The small molecule below binds the protein below.
Small molecule (SMILES): CC(=O)N[C@@H]1[C@@H](O)[C@H](O)[C@@H](CO)O[C@H]1O

Binding-site contacts:
Ligand atom C2 contacts residue ASN1070 of chain 1.C at 2.5 Å.
Ligand atom O5 contacts residue ASN1070 of chain 1.C at 2.4 Å (h-bond).
Ligand atom O5 contacts residue GLU1068 of chain 1.C at 4.4 Å.
Ligand atom C6 contacts residue GLU1068 of chain 1.C at 4.3 Å.
Ligand atom N2 contacts residue ASN1070 of chain 1.C at 3.0 Å (h-bond).
Ligand atom O7 contacts residue ASN1070 of chain 1.C at 3.9 Å.
Ligand atom C3 contacts residue ALA702 of chain 1.C at 4.4 Å (hydrophobic).
Ligand atom O6 contacts residue ASN1070 of chain 1.C at 3.9 Å.
Ligand atom N2 contacts residue ALA702 of chain 1.C at 4.1 Å.
Ligand atom C1 contacts residue ASN1070 of chain 1.C at 1.4 Å.
Ligand atom C4 contacts residue ASN1070 of chain 1.C at 4.2 Å.
Ligand atom C2 contacts residue ALA702 of chain 1.C at 4.4 Å (hydrophobic).
Ligand atom O3 contacts residue ALA702 of chain 1.C at 3.2 Å.
Ligand atom C5 contacts residue ASN1070 of chain 1.C at 3.7 Å.
Ligand atom O6 contacts residue GLU1068 of chain 1.C at 3.1 Å (salt-bridge).
Ligand atom C7 contacts residue ASN1070 of chain 1.C at 3.6 Å.
Ligand atom C3 contacts residue ASN1070 of chain 1.C at 3.8 Å.
Ligand atom C6 contacts residue ASN1070 of chain 1.C at 4.4 Å.

Sequence of chain 1.C:
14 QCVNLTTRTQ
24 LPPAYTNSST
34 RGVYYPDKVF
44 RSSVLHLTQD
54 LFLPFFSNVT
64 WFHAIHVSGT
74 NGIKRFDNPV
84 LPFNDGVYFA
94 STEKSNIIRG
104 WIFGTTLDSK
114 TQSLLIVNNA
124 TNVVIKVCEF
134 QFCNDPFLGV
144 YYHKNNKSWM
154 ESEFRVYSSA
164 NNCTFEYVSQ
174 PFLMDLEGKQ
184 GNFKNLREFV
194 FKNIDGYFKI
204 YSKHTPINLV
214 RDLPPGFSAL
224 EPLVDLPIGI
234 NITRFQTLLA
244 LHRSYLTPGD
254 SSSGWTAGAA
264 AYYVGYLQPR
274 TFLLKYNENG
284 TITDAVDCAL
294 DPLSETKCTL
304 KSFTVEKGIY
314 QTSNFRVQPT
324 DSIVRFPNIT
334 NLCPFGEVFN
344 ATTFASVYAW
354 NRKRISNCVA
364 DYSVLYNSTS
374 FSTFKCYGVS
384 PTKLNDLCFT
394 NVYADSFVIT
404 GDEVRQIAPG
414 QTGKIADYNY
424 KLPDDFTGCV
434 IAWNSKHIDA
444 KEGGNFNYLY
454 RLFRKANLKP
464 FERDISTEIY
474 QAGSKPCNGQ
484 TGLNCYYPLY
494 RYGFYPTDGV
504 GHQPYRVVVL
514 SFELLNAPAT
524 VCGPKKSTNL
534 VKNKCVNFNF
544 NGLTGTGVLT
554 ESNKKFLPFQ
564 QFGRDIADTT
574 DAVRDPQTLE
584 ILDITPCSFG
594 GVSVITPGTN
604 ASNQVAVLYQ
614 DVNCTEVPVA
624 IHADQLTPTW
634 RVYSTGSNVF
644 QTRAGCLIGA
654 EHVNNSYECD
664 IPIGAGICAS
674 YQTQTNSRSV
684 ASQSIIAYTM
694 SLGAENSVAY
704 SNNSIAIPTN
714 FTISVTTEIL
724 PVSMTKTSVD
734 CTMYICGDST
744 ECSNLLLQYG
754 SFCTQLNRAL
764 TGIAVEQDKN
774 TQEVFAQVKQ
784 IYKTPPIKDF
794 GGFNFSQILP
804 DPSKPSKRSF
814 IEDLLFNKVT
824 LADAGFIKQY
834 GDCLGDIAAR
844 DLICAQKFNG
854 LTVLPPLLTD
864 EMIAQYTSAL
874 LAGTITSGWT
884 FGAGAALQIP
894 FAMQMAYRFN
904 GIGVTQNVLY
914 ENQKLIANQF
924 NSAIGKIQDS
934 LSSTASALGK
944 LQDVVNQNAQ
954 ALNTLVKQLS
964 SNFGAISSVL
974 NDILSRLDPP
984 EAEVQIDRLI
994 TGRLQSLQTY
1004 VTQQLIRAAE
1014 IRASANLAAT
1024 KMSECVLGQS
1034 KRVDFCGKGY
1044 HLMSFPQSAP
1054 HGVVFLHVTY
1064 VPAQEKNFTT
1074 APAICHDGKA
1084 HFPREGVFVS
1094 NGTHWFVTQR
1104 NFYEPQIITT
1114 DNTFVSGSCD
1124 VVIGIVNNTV